Sequence of chain 1.C:
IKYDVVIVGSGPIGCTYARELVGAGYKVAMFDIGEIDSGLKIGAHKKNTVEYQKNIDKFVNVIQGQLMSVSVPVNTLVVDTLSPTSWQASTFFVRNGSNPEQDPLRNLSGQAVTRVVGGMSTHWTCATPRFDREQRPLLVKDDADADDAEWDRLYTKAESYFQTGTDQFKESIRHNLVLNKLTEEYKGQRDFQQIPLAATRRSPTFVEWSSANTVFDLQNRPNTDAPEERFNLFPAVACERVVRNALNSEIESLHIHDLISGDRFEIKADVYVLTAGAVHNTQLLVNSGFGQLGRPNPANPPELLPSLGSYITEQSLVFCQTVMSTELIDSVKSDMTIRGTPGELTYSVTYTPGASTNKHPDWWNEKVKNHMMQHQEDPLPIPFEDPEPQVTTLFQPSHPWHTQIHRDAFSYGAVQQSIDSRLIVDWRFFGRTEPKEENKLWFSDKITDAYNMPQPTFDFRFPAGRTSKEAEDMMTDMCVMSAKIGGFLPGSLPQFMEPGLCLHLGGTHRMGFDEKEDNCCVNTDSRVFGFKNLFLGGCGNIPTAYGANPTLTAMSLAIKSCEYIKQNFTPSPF

Binding-site contacts:
Ligand atom C3 contacts residue GLN448 of chain 1.C at 3.6 Å.
Ligand atom C1 contacts residue FDA1 of chain 1.N at 3.5 Å.
Ligand atom F3 contacts residue FDA1 of chain 1.N at 3.2 Å.
Ligand atom O6 contacts residue CYS546 of chain 1.C at 4.1 Å.
Ligand atom C4 contacts residue PHE474 of chain 1.C at 4.1 Å (hydrophobic).
Ligand atom C6 contacts residue TYR456 of chain 1.C at 3.0 Å (hydrophobic).
Ligand atom C6 contacts residue ARG472 of chain 1.C at 3.8 Å.
Ligand atom O2 contacts residue ASN593 of chain 1.C at 2.3 Å (h-bond).
Ligand atom C1 contacts residue HIS548 of chain 1.C at 3.2 Å.
Ligand atom O6 contacts residue TYR456 of chain 1.C at 2.6 Å (h-bond).
Ligand atom C3 contacts residue THR169 of chain 1.C at 3.9 Å.
Ligand atom F3 contacts residue GLN448 of chain 1.C at 3.0 Å.
Ligand atom C2 contacts residue HIS548 of chain 1.C at 3.4 Å.
Ligand atom C2 contacts residue FDA1 of chain 1.N at 2.9 Å.
Ligand atom C2 contacts residue ASN593 of chain 1.C at 3.4 Å.
Ligand atom O5 contacts residue FDA1 of chain 1.N at 3.8 Å.
Ligand atom C4 contacts residue THR169 of chain 1.C at 3.9 Å.
Ligand atom O6 contacts residue LEU545 of chain 1.C at 4.1 Å.
Ligand atom O6 contacts residue PHE454 of chain 1.C at 3.7 Å.
Ligand atom O2 contacts residue HIS548 of chain 1.C at 2.7 Å (h-bond).
Ligand atom F3 contacts residue THR169 of chain 1.C at 3.2 Å.
Ligand atom O2 contacts residue FDA1 of chain 1.N at 3.0 Å.
Ligand atom C1 contacts residue CYS546 of chain 1.C at 3.2 Å (hydrophobic).
Ligand atom C3 contacts residue ASN593 of chain 1.C at 3.6 Å.
Ligand atom C6 contacts residue PHE454 of chain 1.C at 4.0 Å (hydrophobic).
Ligand atom O1 contacts residue HIS548 of chain 1.C at 2.5 Å (h-bond).
Ligand atom O4 contacts residue ASP452 of chain 1.C at 2.4 Å (salt-bridge).
Ligand atom C5 contacts residue ASP452 of chain 1.C at 4.1 Å.
Ligand atom O1 contacts residue LEU547 of chain 1.C at 4.1 Å.
Ligand atom O1 contacts residue CYS546 of chain 1.C at 2.5 Å (h-bond).
Ligand atom C4 contacts residue ASP452 of chain 1.C at 3.3 Å.
Ligand atom O4 contacts residue THR169 of chain 1.C at 2.9 Å (h-bond).
Ligand atom O1 contacts residue FDA1 of chain 1.N at 3.2 Å.
Ligand atom O5 contacts residue CYS546 of chain 1.C at 3.3 Å (h-bond).
Ligand atom C4 contacts residue ARG472 of chain 1.C at 4.0 Å.
Ligand atom C6 contacts residue ASP452 of chain 1.C at 3.7 Å.
Ligand atom F3 contacts residue ASN593 of chain 1.C at 3.5 Å.
Ligand atom C3 contacts residue FDA1 of chain 1.N at 4.0 Å.
Ligand atom O6 contacts residue LEU361 of chain 1.C at 4.1 Å.
Ligand atom C3 contacts residue PHE474 of chain 1.C at 3.9 Å (hydrophobic).

This small molecule binds to this protein.
Small molecule (SMILES): OC[C@H]1O[C@@H](O)[C@H](O)[C@@H](F)[C@H]1O